Sequence of chain 1.A:
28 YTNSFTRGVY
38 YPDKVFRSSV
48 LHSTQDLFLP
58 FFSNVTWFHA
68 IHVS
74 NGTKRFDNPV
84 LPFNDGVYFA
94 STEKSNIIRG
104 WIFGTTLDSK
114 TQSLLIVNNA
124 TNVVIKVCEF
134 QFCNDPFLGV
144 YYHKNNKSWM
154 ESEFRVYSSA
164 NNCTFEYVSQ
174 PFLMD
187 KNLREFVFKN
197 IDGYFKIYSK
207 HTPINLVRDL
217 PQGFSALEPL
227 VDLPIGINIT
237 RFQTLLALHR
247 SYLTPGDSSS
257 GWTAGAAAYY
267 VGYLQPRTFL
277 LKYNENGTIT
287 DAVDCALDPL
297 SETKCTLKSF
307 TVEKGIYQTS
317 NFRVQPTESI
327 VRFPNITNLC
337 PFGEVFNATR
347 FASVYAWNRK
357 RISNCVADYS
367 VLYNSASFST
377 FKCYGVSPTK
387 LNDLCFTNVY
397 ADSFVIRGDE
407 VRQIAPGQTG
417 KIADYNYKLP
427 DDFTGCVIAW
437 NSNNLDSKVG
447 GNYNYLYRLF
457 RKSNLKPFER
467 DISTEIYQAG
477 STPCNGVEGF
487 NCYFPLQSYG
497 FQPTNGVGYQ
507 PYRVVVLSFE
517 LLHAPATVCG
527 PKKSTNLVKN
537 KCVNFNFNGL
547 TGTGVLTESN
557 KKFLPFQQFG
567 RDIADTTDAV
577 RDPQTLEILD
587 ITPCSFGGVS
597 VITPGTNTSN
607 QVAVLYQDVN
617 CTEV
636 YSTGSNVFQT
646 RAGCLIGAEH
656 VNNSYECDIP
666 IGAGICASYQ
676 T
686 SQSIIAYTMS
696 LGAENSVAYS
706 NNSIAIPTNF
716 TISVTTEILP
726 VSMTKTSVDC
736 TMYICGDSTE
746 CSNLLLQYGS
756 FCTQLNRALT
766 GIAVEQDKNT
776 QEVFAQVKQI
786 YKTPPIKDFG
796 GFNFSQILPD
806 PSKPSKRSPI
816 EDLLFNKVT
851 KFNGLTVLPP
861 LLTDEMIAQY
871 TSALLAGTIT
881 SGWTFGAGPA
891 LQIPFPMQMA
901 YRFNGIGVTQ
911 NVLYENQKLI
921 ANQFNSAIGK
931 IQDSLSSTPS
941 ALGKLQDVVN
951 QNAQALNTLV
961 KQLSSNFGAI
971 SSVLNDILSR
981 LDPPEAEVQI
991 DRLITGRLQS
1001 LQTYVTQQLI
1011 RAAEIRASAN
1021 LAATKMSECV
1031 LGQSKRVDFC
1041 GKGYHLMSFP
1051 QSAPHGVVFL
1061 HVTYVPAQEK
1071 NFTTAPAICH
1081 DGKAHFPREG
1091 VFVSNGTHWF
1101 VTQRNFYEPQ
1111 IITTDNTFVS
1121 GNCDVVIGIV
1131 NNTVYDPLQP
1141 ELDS

Sequence of chain 1.B:
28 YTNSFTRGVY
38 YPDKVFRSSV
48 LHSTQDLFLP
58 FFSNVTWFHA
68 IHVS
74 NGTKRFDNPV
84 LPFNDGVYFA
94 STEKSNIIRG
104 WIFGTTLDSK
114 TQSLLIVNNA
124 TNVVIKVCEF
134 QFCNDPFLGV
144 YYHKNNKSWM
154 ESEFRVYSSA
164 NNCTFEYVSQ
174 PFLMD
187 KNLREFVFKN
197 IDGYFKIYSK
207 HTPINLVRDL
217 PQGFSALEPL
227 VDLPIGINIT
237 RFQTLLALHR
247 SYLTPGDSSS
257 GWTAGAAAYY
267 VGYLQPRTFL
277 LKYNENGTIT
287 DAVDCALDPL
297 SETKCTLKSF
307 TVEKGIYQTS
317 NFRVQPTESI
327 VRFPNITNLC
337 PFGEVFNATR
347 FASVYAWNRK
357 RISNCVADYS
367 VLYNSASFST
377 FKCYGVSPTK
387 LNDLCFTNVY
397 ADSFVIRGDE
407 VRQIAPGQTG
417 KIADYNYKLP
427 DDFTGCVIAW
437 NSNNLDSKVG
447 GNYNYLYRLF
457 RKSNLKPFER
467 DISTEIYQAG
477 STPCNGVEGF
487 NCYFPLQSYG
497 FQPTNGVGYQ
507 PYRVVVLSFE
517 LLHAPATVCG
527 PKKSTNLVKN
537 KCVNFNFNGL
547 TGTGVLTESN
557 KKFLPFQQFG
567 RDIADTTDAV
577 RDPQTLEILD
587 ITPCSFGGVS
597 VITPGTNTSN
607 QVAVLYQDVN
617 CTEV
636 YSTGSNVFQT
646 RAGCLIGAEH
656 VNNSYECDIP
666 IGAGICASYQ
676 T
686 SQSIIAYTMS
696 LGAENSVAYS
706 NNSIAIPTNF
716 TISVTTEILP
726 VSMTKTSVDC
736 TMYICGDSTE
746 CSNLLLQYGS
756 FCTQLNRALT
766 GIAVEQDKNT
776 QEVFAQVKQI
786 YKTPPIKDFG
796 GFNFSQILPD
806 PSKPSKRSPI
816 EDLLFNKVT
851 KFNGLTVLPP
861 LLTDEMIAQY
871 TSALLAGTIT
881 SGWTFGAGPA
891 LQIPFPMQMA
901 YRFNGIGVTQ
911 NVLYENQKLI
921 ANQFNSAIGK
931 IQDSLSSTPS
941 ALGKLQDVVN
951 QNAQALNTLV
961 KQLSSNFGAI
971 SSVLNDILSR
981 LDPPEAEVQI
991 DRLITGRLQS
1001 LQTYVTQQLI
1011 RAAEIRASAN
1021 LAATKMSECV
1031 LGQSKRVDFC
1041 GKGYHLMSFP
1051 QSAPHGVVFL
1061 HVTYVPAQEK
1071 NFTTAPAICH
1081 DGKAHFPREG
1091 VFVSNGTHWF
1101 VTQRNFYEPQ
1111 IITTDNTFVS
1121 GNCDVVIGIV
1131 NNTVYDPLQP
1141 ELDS

This protein binds this small molecule.
Small molecule (SMILES): CC(=O)N[C@@H]1[C@@H](O)[C@H](O)[C@@H](CO)O[C@H]1O

Binding-site contacts:
Ligand atom C3 contacts residue ASN282 of chain 1.A at 3.8 Å.
Ligand atom C2 contacts residue ASN282 of chain 1.A at 2.5 Å.
Ligand atom C7 contacts residue ASN282 of chain 1.A at 3.6 Å.
Ligand atom C1 contacts residue LYS558 of chain 1.B at 4.2 Å.
Ligand atom C1 contacts residue ASN282 of chain 1.A at 1.4 Å.
Ligand atom O5 contacts residue ASN282 of chain 1.A at 2.4 Å (h-bond).
Ligand atom O5 contacts residue LYS558 of chain 1.B at 3.6 Å.
Ligand atom C5 contacts residue LYS558 of chain 1.B at 3.5 Å.
Ligand atom C4 contacts residue ASN282 of chain 1.A at 4.2 Å.
Ligand atom C8 contacts residue ASN280 of chain 1.A at 4.1 Å.
Ligand atom C5 contacts residue ASN282 of chain 1.A at 3.7 Å.
Ligand atom N2 contacts residue ASN282 of chain 1.A at 2.9 Å (h-bond).
Ligand atom O7 contacts residue ASN280 of chain 1.A at 2.6 Å (h-bond).
Ligand atom C6 contacts residue LYS558 of chain 1.B at 3.6 Å.
Ligand atom N2 contacts residue ASN280 of chain 1.A at 3.6 Å (h-bond).
Ligand atom O7 contacts residue ASN282 of chain 1.A at 4.5 Å.
Ligand atom C8 contacts residue ASN282 of chain 1.A at 4.0 Å.
Ligand atom C7 contacts residue ASN280 of chain 1.A at 3.2 Å.